Sequence of chain 2.C:
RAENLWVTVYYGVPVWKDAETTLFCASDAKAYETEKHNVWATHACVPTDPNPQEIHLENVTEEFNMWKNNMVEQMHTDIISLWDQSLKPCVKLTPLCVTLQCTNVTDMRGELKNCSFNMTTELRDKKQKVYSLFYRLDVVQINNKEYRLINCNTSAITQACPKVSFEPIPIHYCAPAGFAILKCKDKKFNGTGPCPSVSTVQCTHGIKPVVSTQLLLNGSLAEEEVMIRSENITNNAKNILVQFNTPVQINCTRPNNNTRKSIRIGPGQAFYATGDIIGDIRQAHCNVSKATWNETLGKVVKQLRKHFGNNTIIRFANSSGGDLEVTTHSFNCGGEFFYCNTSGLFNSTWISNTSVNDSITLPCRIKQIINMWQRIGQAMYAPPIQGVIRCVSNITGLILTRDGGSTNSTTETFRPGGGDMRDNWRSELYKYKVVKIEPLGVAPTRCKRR

The protein below binds the small molecule below.
Small molecule (SMILES): CC(=O)N[C@H]1[C@H](O[C@H]2[C@H](O)[C@@H](NC(C)=O)CO[C@@H]2CO)O[C@H](CO)[C@@H](O[C@@H]2O[C@H](CO)[C@@H](O)[C@H](O[C@H]3O[C@H](CO)[C@@H](O)[C@H](O)[C@@H]3O[C@H]3O[C@H](CO)[C@@H](O)[C@H](O)[C@@H]3O)[C@@H]2O)[C@@H]1O

Binding-site contacts:
Ligand atom C2 contacts residue ASN266 of chain 2.C at 2.4 Å.
Ligand atom O6 contacts residue ARG413 of chain 2.C at 4.2 Å.
Ligand atom O7 contacts residue ASN302 of chain 2.C at 3.3 Å (h-bond).
Ligand atom C3 contacts residue GLN264 of chain 2.C at 4.2 Å.
Ligand atom C7 contacts residue GLN264 of chain 2.C at 4.3 Å.
Ligand atom C5 contacts residue ASN266 of chain 2.C at 3.6 Å.
Ligand atom C8 contacts residue GLN264 of chain 2.C at 4.3 Å.
Ligand atom O4 contacts residue GLN264 of chain 2.C at 4.3 Å.
Ligand atom C1 contacts residue GLN264 of chain 2.C at 4.4 Å.
Ligand atom C3 contacts residue ASN266 of chain 2.C at 3.8 Å.
Ligand atom C8 contacts residue SER304 of chain 2.C at 3.2 Å.
Ligand atom N2 contacts residue ASN266 of chain 2.C at 2.8 Å (h-bond).
Ligand atom O5 contacts residue ASN266 of chain 2.C at 2.4 Å (h-bond).
Ligand atom C8 contacts residue ASN302 of chain 2.C at 3.4 Å.
Ligand atom N2 contacts residue GLN264 of chain 2.C at 4.4 Å.
Ligand atom C1 contacts residue ASN266 of chain 2.C at 1.4 Å.
Ligand atom O7 contacts residue ASN266 of chain 2.C at 3.4 Å (h-bond).
Ligand atom C5 contacts residue GLN264 of chain 2.C at 4.2 Å.
Ligand atom O7 contacts residue GLN264 of chain 2.C at 4.2 Å.
Ligand atom C8 contacts residue ASN266 of chain 2.C at 4.4 Å.
Ligand atom C7 contacts residue ASN266 of chain 2.C at 3.3 Å.
Ligand atom C8 contacts residue VAL303 of chain 2.C at 3.3 Å (hydrophobic).
Ligand atom C4 contacts residue ASN266 of chain 2.C at 4.2 Å.
Ligand atom C7 contacts residue ASN302 of chain 2.C at 3.6 Å.